Sequence of chain 1.C:
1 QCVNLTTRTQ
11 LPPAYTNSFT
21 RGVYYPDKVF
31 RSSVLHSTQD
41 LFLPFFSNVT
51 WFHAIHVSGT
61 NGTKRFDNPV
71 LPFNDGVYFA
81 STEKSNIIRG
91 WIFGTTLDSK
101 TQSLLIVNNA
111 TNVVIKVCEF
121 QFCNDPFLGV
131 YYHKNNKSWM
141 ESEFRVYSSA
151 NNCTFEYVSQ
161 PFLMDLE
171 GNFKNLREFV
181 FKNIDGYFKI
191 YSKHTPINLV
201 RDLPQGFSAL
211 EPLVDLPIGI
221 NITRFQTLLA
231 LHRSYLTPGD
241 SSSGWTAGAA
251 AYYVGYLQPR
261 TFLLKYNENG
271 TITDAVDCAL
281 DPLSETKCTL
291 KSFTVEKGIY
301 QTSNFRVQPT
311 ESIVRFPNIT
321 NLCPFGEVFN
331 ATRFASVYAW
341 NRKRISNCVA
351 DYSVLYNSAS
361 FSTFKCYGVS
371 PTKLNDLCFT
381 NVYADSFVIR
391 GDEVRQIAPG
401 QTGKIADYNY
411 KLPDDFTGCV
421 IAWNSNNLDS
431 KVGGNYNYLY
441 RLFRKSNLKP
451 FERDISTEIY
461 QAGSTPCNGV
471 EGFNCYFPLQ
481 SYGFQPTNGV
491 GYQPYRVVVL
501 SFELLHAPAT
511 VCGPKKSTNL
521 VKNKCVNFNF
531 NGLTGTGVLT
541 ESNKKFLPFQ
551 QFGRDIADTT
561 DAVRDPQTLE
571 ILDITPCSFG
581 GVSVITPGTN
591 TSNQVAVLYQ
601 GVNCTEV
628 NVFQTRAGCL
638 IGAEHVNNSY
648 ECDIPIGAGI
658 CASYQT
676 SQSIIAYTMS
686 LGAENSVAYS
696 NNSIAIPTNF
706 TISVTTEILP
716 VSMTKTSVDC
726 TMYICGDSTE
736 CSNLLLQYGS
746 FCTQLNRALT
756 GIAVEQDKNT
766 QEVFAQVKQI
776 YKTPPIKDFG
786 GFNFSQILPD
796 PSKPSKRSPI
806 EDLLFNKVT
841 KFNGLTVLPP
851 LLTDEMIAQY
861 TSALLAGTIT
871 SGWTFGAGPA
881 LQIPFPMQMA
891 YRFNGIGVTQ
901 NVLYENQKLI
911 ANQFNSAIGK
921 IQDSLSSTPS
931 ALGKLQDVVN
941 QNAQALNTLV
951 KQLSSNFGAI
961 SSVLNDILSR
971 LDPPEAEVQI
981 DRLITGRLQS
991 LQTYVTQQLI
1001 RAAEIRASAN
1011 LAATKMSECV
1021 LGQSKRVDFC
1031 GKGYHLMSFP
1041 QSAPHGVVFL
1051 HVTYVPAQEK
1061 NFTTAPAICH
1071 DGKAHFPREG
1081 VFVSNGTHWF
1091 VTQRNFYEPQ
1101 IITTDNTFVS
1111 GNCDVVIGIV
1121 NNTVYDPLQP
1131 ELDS

This protein binds this small molecule.
Small molecule (SMILES): CC(=O)N[C@H]1[C@H](O[C@H]2[C@H](O)[C@@H](NC(C)=O)CO[C@@H]2CO)O[C@H](CO)[C@@H](O)[C@@H]1O

Binding-site contacts:
Ligand atom C1 contacts residue SER790 of chain 1.C at 3.7 Å.
Ligand atom O6 contacts residue SER790 of chain 1.C at 3.7 Å.
Ligand atom O5 contacts residue ASN788 of chain 1.C at 2.3 Å (h-bond).
Ligand atom C2 contacts residue ASN788 of chain 1.C at 2.5 Å.
Ligand atom O6 contacts residue GLN791 of chain 1.C at 3.4 Å (h-bond).
Ligand atom C7 contacts residue ASN788 of chain 1.C at 3.7 Å.
Ligand atom O5 contacts residue SER790 of chain 1.C at 3.7 Å.
Ligand atom C3 contacts residue ASN788 of chain 1.C at 3.8 Å.
Ligand atom C4 contacts residue ASN788 of chain 1.C at 4.2 Å.
Ligand atom C1 contacts residue ASN788 of chain 1.C at 1.4 Å.
Ligand atom C5 contacts residue ASN788 of chain 1.C at 3.6 Å.
Ligand atom O7 contacts residue ASN788 of chain 1.C at 4.0 Å.
Ligand atom N2 contacts residue ASN788 of chain 1.C at 2.9 Å (h-bond).
Ligand atom C6 contacts residue SER790 of chain 1.C at 4.2 Å.
Ligand atom C5 contacts residue SER790 of chain 1.C at 3.6 Å.